Binding-site contacts:
Ligand atom C5 contacts residue HIS50 of chain 1.D at 3.6 Å.
Ligand atom C1 contacts residue HIS50 of chain 1.D at 3.3 Å.
Ligand atom C5 contacts residue GAL1 of chain 1.R at 4.3 Å.
Ligand atom C6 contacts residue HIS50 of chain 1.D at 3.4 Å.
Ligand atom S1 contacts residue PRO38 of chain 1.D at 4.3 Å.
Ligand atom C2 contacts residue GAL1 of chain 1.R at 4.1 Å.
Ligand atom S1 contacts residue HIS50 of chain 1.D at 4.1 Å.
Ligand atom C1 contacts residue GAL1 of chain 1.R at 2.8 Å.
Ligand atom C9 contacts residue PRO51 of chain 1.D at 4.2 Å (hydrophobic).
Ligand atom C6 contacts residue GAL1 of chain 1.R at 3.0 Å.
Ligand atom S1 contacts residue TYR36 of chain 1.D at 3.8 Å.
Ligand atom N1 contacts residue PRO51 of chain 1.D at 3.6 Å.
Ligand atom C5 contacts residue GLN53 of chain 1.D at 3.6 Å.
Ligand atom C2 contacts residue HIS50 of chain 1.D at 3.4 Å.
Ligand atom C4 contacts residue HIS50 of chain 1.D at 3.7 Å.
Ligand atom C6 contacts residue GLN53 of chain 1.D at 3.8 Å.
Ligand atom C9 contacts residue GLN53 of chain 1.D at 4.5 Å.
Ligand atom S1 contacts residue GAL1 of chain 1.R at 1.8 Å.
Ligand atom O1 contacts residue GLN53 of chain 1.D at 4.2 Å.
Ligand atom C3 contacts residue HIS50 of chain 1.D at 3.6 Å.

Sequence of chain 1.D:
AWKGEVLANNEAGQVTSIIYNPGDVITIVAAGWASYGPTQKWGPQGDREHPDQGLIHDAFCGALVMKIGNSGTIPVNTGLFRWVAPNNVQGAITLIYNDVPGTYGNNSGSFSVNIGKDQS

A protein and the small-molecule ligand that binds it are described below.
Small molecule (SMILES): CCNC(=O)[C@@H]1C[C@H](NC(=O)[C@H](Cc2cn(CCNC(=O)c3ccc(S)cc3)nn2)NC)CN1